A protein and the small-molecule ligand that binds it are described below.
Small molecule (SMILES): COc1ccc(OC2CN(c3ncnc4c3c(CC(C)C)nn4C)C2)cc1

Sequence of chain 1.C:
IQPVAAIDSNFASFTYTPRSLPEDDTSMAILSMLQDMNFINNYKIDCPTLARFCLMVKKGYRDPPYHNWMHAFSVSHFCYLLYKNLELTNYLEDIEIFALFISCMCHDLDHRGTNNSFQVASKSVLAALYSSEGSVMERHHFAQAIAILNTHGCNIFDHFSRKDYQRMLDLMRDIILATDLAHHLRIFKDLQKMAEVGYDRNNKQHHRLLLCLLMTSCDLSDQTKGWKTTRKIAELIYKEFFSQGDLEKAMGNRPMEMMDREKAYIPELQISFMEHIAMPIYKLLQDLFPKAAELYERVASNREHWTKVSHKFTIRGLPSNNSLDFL

Binding-site contacts:
Ligand atom C7 contacts residue ILE252 of chain 1.C at 3.3 Å (hydrophobic).
Ligand atom C12 contacts residue TYR253 of chain 1.C at 3.9 Å (hydrophobic).
Ligand atom C8 contacts residue GLN238 of chain 1.C at 3.4 Å.
Ligand atom C13 contacts residue MET273 of chain 1.C at 3.7 Å (hydrophobic).
Ligand atom N2 contacts residue GLN285 of chain 1.C at 3.0 Å (h-bond).
Ligand atom N2 contacts residue ILE252 of chain 1.C at 3.9 Å.
Ligand atom N2 contacts residue PHE288 of chain 1.C at 3.4 Å.
Ligand atom C8 contacts residue PHE288 of chain 1.C at 3.3 Å (hydrophobic).
Ligand atom C14 contacts residue PHE288 of chain 1.C at 3.9 Å (hydrophobic).
Ligand atom C14 contacts residue ILE292 of chain 1.C at 3.6 Å (hydrophobic).
Ligand atom C18 contacts residue MET273 of chain 1.C at 3.9 Å (hydrophobic).
Ligand atom C20 contacts residue LEU235 of chain 1.C at 3.7 Å (hydrophobic).
Ligand atom C19 contacts residue LEU200 of chain 1.C at 3.8 Å (hydrophobic).
Ligand atom C10 contacts residue PHE288 of chain 1.C at 3.7 Å (hydrophobic).
Ligand atom N4 contacts residue ILE252 of chain 1.C at 3.8 Å.
Ligand atom N1 contacts residue GLN238 of chain 1.C at 2.9 Å (h-bond).
Ligand atom C9 contacts residue PHE288 of chain 1.C at 3.6 Å (hydrophobic).
Ligand atom C8 contacts residue GLN285 of chain 1.C at 3.5 Å.
Ligand atom O2 contacts residue ILE292 of chain 1.C at 3.8 Å.
Ligand atom N5 contacts residue LEU235 of chain 1.C at 3.4 Å.
Ligand atom C20 contacts residue TYR81 of chain 1.C at 3.5 Å (hydrophobic).
Ligand atom O1 contacts residue PHE288 of chain 1.C at 3.3 Å.
Ligand atom N1 contacts residue PHE288 of chain 1.C at 3.4 Å.
Ligand atom C8 contacts residue ILE252 of chain 1.C at 3.8 Å (hydrophobic).
Ligand atom C6 contacts residue ILE252 of chain 1.C at 3.5 Å (hydrophobic).
Ligand atom C11 contacts residue MET273 of chain 1.C at 3.8 Å (hydrophobic).
Ligand atom C12 contacts residue GLN285 of chain 1.C at 3.7 Å.
Ligand atom C1 contacts residue HIS82 of chain 1.C at 3.6 Å.
Ligand atom C16 contacts residue ILE292 of chain 1.C at 3.5 Å (hydrophobic).
Ligand atom C12 contacts residue PHE256 of chain 1.C at 3.8 Å (hydrophobic).
Ligand atom C5 contacts residue PHE288 of chain 1.C at 3.9 Å (hydrophobic).
Ligand atom C9 contacts residue ILE252 of chain 1.C at 3.8 Å (hydrophobic).
Ligand atom C7 contacts residue PHE288 of chain 1.C at 3.5 Å (hydrophobic).
Ligand atom C13 contacts residue PHE288 of chain 1.C at 3.7 Å (hydrophobic).
Ligand atom C6 contacts residue PHE288 of chain 1.C at 3.4 Å (hydrophobic).
Ligand atom N1 contacts residue ILE252 of chain 1.C at 3.5 Å.
Ligand atom C15 contacts residue ILE292 of chain 1.C at 3.2 Å (hydrophobic).
Ligand atom C1 contacts residue TYR81 of chain 1.C at 3.8 Å (hydrophobic).
Ligand atom C14 contacts residue MET273 of chain 1.C at 3.9 Å (hydrophobic).
Ligand atom C11 contacts residue PHE256 of chain 1.C at 3.7 Å (hydrophobic).